Sequence of chain 1.B:
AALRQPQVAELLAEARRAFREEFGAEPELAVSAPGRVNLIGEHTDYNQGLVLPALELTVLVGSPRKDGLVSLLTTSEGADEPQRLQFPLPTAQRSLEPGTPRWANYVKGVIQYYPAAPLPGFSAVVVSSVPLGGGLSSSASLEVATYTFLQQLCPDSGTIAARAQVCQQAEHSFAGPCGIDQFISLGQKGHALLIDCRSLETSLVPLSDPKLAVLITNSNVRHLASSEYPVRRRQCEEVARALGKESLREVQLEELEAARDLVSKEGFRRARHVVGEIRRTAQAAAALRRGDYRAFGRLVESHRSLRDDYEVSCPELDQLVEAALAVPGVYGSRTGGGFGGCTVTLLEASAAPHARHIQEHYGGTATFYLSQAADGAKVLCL

This protein binds this small molecule.
Small molecule (SMILES): Nc1ncnc2c1ncn2[C@@H]1O[C@H](CO[P](=O)(O)O[P](=O)(O)NP(=O)(O)O)[C@@H](O)[C@H]1O

Binding-site contacts:
Ligand atom N7 contacts residue SER148 of chain 1.B at 2.9 Å (h-bond).
Ligand atom O2B contacts residue LEU142 of chain 1.B at 3.6 Å.
Ligand atom O2B contacts residue GLY144 of chain 1.B at 3.1 Å (h-bond).
Ligand atom PG contacts residue MG1 of chain 1.I at 3.3 Å.
Ligand atom O1B contacts residue SER148 of chain 1.B at 2.9 Å (h-bond).
Ligand atom PB contacts residue SER148 of chain 1.B at 3.3 Å.
Ligand atom N3 contacts residue TRP113 of chain 1.B at 3.4 Å.
Ligand atom N7 contacts residue LEU142 of chain 1.B at 3.3 Å.
Ligand atom C5' contacts residue SER148 of chain 1.B at 3.2 Å.
Ligand atom O1G contacts residue GLA1 of chain 1.H at 3.5 Å (h-bond).
Ligand atom O2B contacts residue SER148 of chain 1.B at 2.3 Å (h-bond).
Ligand atom O3G contacts residue GLY145 of chain 1.B at 3.5 Å.
Ligand atom N1 contacts residue THR84 of chain 1.B at 3.0 Å.
Ligand atom O3A contacts residue GLY143 of chain 1.B at 3.3 Å.
Ligand atom O2G contacts residue GLY353 of chain 1.B at 3.0 Å (h-bond).
Ligand atom C2 contacts residue THR84 of chain 1.B at 3.6 Å.
Ligand atom C1' contacts residue TYR116 of chain 1.B at 3.4 Å (hydrophobic).
Ligand atom O1B contacts residue MG1 of chain 1.I at 2.6 Å.
Ligand atom PB contacts residue GLY143 of chain 1.B at 3.5 Å.
Ligand atom O1G contacts residue MG1 of chain 1.I at 2.1 Å.
Ligand atom O4' contacts residue TYR116 of chain 1.B at 3.1 Å.
Ligand atom O3G contacts residue ARG44 of chain 1.B at 2.7 Å (salt-bridge).
Ligand atom O2A contacts residue MG1 of chain 1.I at 2.7 Å.
Ligand atom PG contacts residue GLY145 of chain 1.B at 3.5 Å.
Ligand atom N3B contacts residue SER147 of chain 1.B at 3.6 Å (h-bond).
Ligand atom C8 contacts residue LEU142 of chain 1.B at 3.5 Å (hydrophobic).
Ligand atom O3G contacts residue SER147 of chain 1.B at 2.7 Å (h-bond).
Ligand atom O3G contacts residue MG1 of chain 1.I at 3.6 Å.
Ligand atom C5 contacts residue LEU142 of chain 1.B at 3.4 Å (hydrophobic).
Ligand atom N3B contacts residue GLY145 of chain 1.B at 3.0 Å (h-bond).
Ligand atom O2B contacts residue GLY143 of chain 1.B at 2.5 Å (h-bond).
Ligand atom O2A contacts residue SER149 of chain 1.B at 2.8 Å.
Ligand atom N6 contacts residue VAL136 of chain 1.B at 3.3 Å.
Ligand atom O1B contacts residue SER147 of chain 1.B at 3.3 Å.
Ligand atom O1B contacts residue SER149 of chain 1.B at 3.1 Å (h-bond).
Ligand atom O3' contacts residue ARG235 of chain 1.B at 3.1 Å (salt-bridge).
Ligand atom C8 contacts residue SER148 of chain 1.B at 2.8 Å.
Ligand atom O2' contacts residue TYR116 of chain 1.B at 3.6 Å.
Ligand atom O2B contacts residue PRO141 of chain 1.B at 3.3 Å (h-bond).
Ligand atom O2G contacts residue GLY145 of chain 1.B at 3.1 Å.